This protein binds this small molecule.
Small molecule (SMILES): C[C@]12CC[C@H](O)CC1=CC[C@@H]1[C@@H]2CC[C@]2(C)C(c3cccnc3)=CC[C@@H]12

Binding-site contacts:
Ligand atom C15 contacts residue ALA95 of chain 1.C at 3.5 Å (hydrophobic).
Ligand atom C19 contacts residue LEU87 of chain 1.C at 3.9 Å (hydrophobic).
Ligand atom C18 contacts residue VAL464 of chain 1.C at 3.5 Å (hydrophobic).
Ligand atom C2 contacts residue ILE188 of chain 1.C at 4.1 Å (hydrophobic).
Ligand atom O3 contacts residue ILE187 of chain 1.C at 3.4 Å.
Ligand atom C17 contacts residue ALA284 of chain 1.C at 4.1 Å (hydrophobic).
Ligand atom C4 contacts residue ARG221 of chain 1.C at 4.1 Å.
Ligand atom C9 contacts residue GLY283 of chain 1.C at 4.0 Å.
Ligand atom O3 contacts residue TYR183 of chain 1.C at 3.8 Å.
Ligand atom C1 contacts residue GLY283 of chain 1.C at 3.9 Å.
Ligand atom C1 contacts residue GLU287 of chain 1.C at 4.1 Å.
Ligand atom C7 contacts residue GLY279 of chain 1.C at 3.9 Å.
Ligand atom C16 contacts residue ALA284 of chain 1.C at 4.1 Å (hydrophobic).
Ligand atom C24 contacts residue VAL348 of chain 1.C at 3.9 Å (hydrophobic).
Ligand atom C14 contacts residue ALA284 of chain 1.C at 4.1 Å (hydrophobic).
Ligand atom C12 contacts residue ALA284 of chain 1.C at 4.1 Å (hydrophobic).
Ligand atom C18 contacts residue PHE96 of chain 1.C at 3.6 Å (hydrophobic).
Ligand atom C24 contacts residue THR288 of chain 1.C at 3.7 Å.
Ligand atom C12 contacts residue VAL465 of chain 1.C at 4.1 Å (hydrophobic).
Ligand atom C3 contacts residue ASN184 of chain 1.C at 3.5 Å.
Ligand atom C6 contacts residue GLY283 of chain 1.C at 3.9 Å.
Ligand atom C16 contacts residue ALA95 of chain 1.C at 3.6 Å (hydrophobic).
Ligand atom C7 contacts residue ALA284 of chain 1.C at 4.1 Å (hydrophobic).
Ligand atom C9 contacts residue ALA284 of chain 1.C at 4.1 Å (hydrophobic).
Ligand atom C7 contacts residue ASP280 of chain 1.C at 3.7 Å.
Ligand atom C21 contacts residue ALA284 of chain 1.C at 4.0 Å (hydrophobic).
Ligand atom C6 contacts residue GLY279 of chain 1.C at 3.5 Å.
Ligand atom N22 contacts residue THR288 of chain 1.C at 4.1 Å.
Ligand atom C21 contacts residue HEM1 of chain 1.I at 3.0 Å.
Ligand atom C6 contacts residue ARG221 of chain 1.C at 3.9 Å.
Ligand atom C25 contacts residue THR288 of chain 1.C at 4.1 Å.
Ligand atom C7 contacts residue GLY283 of chain 1.C at 4.1 Å.
Ligand atom C5 contacts residue GLY283 of chain 1.C at 4.1 Å.
Ligand atom N22 contacts residue HEM1 of chain 1.I at 2.2 Å.
Ligand atom C2 contacts residue ASN184 of chain 1.C at 3.8 Å.
Ligand atom C23 contacts residue HEM1 of chain 1.I at 3.0 Å.
Ligand atom C15 contacts residue PHE96 of chain 1.C at 4.1 Å (hydrophobic).
Ligand atom O3 contacts residue ASN184 of chain 1.C at 2.8 Å (h-bond).
Ligand atom C4 contacts residue LEU87 of chain 1.C at 3.8 Å (hydrophobic).
Ligand atom C23 contacts residue THR288 of chain 1.C at 3.8 Å.

Sequence of chain 1.C:
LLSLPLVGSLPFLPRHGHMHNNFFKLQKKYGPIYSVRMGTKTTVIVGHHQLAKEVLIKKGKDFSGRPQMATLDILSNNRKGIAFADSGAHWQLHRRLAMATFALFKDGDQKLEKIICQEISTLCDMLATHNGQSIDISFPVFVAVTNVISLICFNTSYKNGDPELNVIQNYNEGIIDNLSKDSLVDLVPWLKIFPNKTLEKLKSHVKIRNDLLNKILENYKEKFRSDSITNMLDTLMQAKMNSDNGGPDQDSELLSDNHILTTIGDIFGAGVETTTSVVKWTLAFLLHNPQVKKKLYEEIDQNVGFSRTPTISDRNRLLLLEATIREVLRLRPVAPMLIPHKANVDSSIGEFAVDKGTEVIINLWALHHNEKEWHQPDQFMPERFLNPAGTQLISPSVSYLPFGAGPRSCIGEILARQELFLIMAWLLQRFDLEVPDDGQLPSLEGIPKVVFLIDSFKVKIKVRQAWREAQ